Sequence of chain 1.C:
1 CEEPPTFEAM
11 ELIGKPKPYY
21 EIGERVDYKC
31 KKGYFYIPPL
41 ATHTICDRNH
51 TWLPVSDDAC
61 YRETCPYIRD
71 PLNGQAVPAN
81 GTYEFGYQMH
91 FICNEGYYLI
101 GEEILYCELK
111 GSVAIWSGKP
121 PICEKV

A protein and the small-molecule ligand that binds it are described below.
Small molecule (SMILES): CC(=O)N[C@H]1[C@H](O[C@H]2[C@H](O)[C@@H](NC(C)=O)CO[C@@H]2CO)O[C@H](CO)[C@@H](O)[C@@H]1O

Binding-site contacts:
Ligand atom O7 contacts residue ASP47 of chain 1.C at 4.0 Å.
Ligand atom O7 contacts residue THR51 of chain 1.C at 3.1 Å (h-bond).
Ligand atom C4 contacts residue ASN49 of chain 1.C at 4.2 Å.
Ligand atom C7 contacts residue THR51 of chain 1.C at 4.3 Å.
Ligand atom C2 contacts residue ASN49 of chain 1.C at 2.5 Å.
Ligand atom O5 contacts residue ASN49 of chain 1.C at 2.4 Å (h-bond).
Ligand atom C1 contacts residue ASN49 of chain 1.C at 1.5 Å.
Ligand atom C1 contacts residue THR51 of chain 1.C at 4.0 Å.
Ligand atom C5 contacts residue ASN49 of chain 1.C at 3.7 Å.
Ligand atom C3 contacts residue ASN49 of chain 1.C at 3.8 Å.
Ligand atom N2 contacts residue ASN49 of chain 1.C at 3.0 Å (h-bond).
Ligand atom O5 contacts residue THR51 of chain 1.C at 3.7 Å.
Ligand atom O6 contacts residue ASN49 of chain 1.C at 4.0 Å.
Ligand atom C2 contacts residue THR51 of chain 1.C at 4.3 Å.
Ligand atom C8 contacts residue ASN49 of chain 1.C at 4.4 Å.
Ligand atom C7 contacts residue ASN49 of chain 1.C at 3.1 Å.
Ligand atom O7 contacts residue ASN49 of chain 1.C at 2.7 Å (h-bond).